Sequence of chain 38.P:
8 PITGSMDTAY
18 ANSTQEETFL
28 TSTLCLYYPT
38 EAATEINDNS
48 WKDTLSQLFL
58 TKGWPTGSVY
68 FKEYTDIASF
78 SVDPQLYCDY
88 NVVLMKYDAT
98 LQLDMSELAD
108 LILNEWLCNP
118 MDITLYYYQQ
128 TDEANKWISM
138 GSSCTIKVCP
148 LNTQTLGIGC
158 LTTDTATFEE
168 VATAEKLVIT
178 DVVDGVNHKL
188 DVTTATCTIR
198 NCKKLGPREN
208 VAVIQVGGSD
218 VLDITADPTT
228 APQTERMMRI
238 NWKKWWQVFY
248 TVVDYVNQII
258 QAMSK

Binding-site contacts:
Ligand atom C5 contacts residue ASN19 of chain 38.P at 3.6 Å.
Ligand atom C8 contacts residue ALA18 of chain 38.P at 4.0 Å (hydrophobic).
Ligand atom C2 contacts residue ASN19 of chain 38.P at 3.6 Å.
Ligand atom N2 contacts residue ASN19 of chain 38.P at 4.0 Å.
Ligand atom C7 contacts residue ALA18 of chain 38.P at 4.4 Å (hydrophobic).
Ligand atom O5 contacts residue ASN19 of chain 38.P at 2.9 Å (h-bond).
Ligand atom C7 contacts residue TYR17 of chain 38.P at 4.2 Å (hydrophobic).
Ligand atom O7 contacts residue ALA18 of chain 38.P at 4.3 Å.
Ligand atom C8 contacts residue TYR17 of chain 38.P at 3.4 Å (hydrophobic).
Ligand atom C3 contacts residue ASN19 of chain 38.P at 4.4 Å.
Ligand atom C1 contacts residue ASN19 of chain 38.P at 2.3 Å.

A protein and the small-molecule ligand that binds it are described below.
Small molecule (SMILES): CC(=O)N[C@H]1[C@H](O[C@H]2[C@H](O)[C@@H](NC(C)=O)CO[C@@H]2CO)O[C@H](CO)[C@@H](O)[C@@H]1O